Sequence of chain 30.C:
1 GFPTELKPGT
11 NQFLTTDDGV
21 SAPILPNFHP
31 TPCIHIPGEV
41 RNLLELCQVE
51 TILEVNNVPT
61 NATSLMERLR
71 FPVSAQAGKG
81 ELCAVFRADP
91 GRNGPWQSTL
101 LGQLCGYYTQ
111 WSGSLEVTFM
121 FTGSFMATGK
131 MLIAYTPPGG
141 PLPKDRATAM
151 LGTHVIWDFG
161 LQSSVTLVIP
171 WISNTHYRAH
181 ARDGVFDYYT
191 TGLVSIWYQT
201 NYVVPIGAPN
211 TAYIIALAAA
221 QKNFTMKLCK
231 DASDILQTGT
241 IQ

A small-molecule ligand and the protein it binds are described below.
Small molecule (SMILES): CCO/N=C/c1ccc(OCC[C@@H](C)CCN2CCN(c3ccncc3)C2=O)cc1

Sequence of chain 29.C:
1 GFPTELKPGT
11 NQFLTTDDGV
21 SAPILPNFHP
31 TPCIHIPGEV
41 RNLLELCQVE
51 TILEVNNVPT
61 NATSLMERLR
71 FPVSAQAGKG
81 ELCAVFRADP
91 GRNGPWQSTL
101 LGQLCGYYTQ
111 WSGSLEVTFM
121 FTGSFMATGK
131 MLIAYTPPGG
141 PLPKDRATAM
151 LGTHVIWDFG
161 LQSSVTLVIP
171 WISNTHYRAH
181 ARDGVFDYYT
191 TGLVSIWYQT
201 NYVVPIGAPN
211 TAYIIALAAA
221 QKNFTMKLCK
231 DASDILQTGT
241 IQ

Sequence of chain 29.A:
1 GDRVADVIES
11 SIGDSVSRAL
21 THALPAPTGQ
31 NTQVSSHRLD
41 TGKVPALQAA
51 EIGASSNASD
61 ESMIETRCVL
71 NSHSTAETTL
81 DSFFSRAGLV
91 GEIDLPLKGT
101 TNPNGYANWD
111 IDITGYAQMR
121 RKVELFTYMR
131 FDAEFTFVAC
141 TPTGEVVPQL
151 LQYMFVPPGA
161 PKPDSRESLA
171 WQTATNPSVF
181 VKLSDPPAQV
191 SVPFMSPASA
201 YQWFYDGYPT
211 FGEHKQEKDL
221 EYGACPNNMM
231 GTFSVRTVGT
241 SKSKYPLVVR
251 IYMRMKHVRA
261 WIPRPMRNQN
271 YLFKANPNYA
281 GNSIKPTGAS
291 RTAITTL

Binding-site contacts:
Ligand atom CAS contacts residue TRP203 of chain 29.A at 3.4 Å (hydrophobic).
Ligand atom CAJ contacts residue ILE24 of chain 29.C at 3.9 Å (hydrophobic).
Ligand atom CAM contacts residue PHE155 of chain 29.A at 3.8 Å (hydrophobic).
Ligand atom CAJ contacts residue PHE155 of chain 29.A at 3.7 Å (hydrophobic).
Ligand atom CAR contacts residue TYR201 of chain 29.A at 3.4 Å (hydrophobic).
Ligand atom CAF contacts residue ASP112 of chain 29.A at 3.6 Å.
Ligand atom NBD contacts residue TRP203 of chain 29.A at 3.2 Å.
Ligand atom CAI contacts residue VAL192 of chain 29.A at 3.8 Å (hydrophobic).
Ligand atom CAA contacts residue PRO177 of chain 29.A at 3.2 Å (hydrophobic).
Ligand atom CAH contacts residue ASP112 of chain 29.A at 3.4 Å.
Ligand atom CAS contacts residue TYR201 of chain 29.A at 3.6 Å (hydrophobic).
Ligand atom NAT contacts residue PHE155 of chain 29.A at 3.9 Å.
Ligand atom NBD contacts residue ASN228 of chain 29.A at 3.9 Å.
Ligand atom NBC contacts residue TRP203 of chain 29.A at 3.8 Å.
Ligand atom CAA contacts residue VAL179 of chain 29.A at 3.4 Å (hydrophobic).
Ligand atom CAL contacts residue PHE155 of chain 29.A at 3.7 Å (hydrophobic).
Ligand atom CAS contacts residue ASN228 of chain 29.A at 3.8 Å.
Ligand atom OAC contacts residue ASP112 of chain 29.A at 3.7 Å.
Ligand atom CAO contacts residue ILE111 of chain 29.A at 3.8 Å (hydrophobic).
Ligand atom CAG contacts residue TRP203 of chain 29.A at 3.7 Å (hydrophobic).
Ligand atom CAM contacts residue PRO177 of chain 29.A at 3.7 Å (hydrophobic).
Ligand atom CAA contacts residue TYR153 of chain 29.A at 3.9 Å (hydrophobic).
Ligand atom CAN contacts residue PHE135 of chain 29.A at 3.7 Å (hydrophobic).
Ligand atom CBA contacts residue ASN228 of chain 29.A at 3.7 Å.
Ligand atom CAK contacts residue PHE135 of chain 29.A at 3.7 Å (hydrophobic).
Ligand atom CAI contacts residue PHE135 of chain 29.A at 3.7 Å (hydrophobic).
Ligand atom CAF contacts residue THR114 of chain 29.A at 3.6 Å.
Ligand atom CBA contacts residue TRP203 of chain 29.A at 3.5 Å (hydrophobic).
Ligand atom CAE contacts residue GLN202 of chain 29.A at 3.4 Å.
Ligand atom CAN contacts residue ILE111 of chain 29.A at 3.6 Å (hydrophobic).
Ligand atom CAG contacts residue ASN228 of chain 29.A at 3.2 Å.
Ligand atom OAC contacts residue ILE113 of chain 29.A at 3.3 Å (h-bond).
Ligand atom CAG contacts residue GLN202 of chain 29.A at 3.4 Å.
Ligand atom OAW contacts residue MET195 of chain 29.A at 3.2 Å.
Ligand atom CAH contacts residue THR114 of chain 29.A at 3.8 Å.
Ligand atom OAC contacts residue TRP203 of chain 29.A at 3.9 Å.
Ligand atom CAD contacts residue PHE137 of chain 29.A at 3.8 Å (hydrophobic).
Ligand atom CAA contacts residue SER178 of chain 29.A at 3.5 Å.
Ligand atom CAE contacts residue ASN228 of chain 29.A at 3.4 Å.
Ligand atom CAX contacts residue TRP203 of chain 29.A at 3.5 Å (hydrophobic).